This protein binds this small molecule.
Small molecule (SMILES): Nc1nc(F)nc2c1ncn2[C@@H]1O[C@H](CO)[C@@H](O)[C@H]1O

Binding-site contacts:
Ligand atom C4' contacts residue PO41 of chain 2.D at 3.5 Å.
Ligand atom C8 contacts residue SER90 of chain 2.A at 3.4 Å.
Ligand atom O2' contacts residue GLU179 of chain 2.A at 3.2 Å.
Ligand atom N1 contacts residue VAL178 of chain 2.A at 3.8 Å.
Ligand atom C2' contacts residue MET180 of chain 2.A at 3.6 Å (hydrophobic).
Ligand atom O2' contacts residue ARG87 of chain 2.A at 3.0 Å (salt-bridge).
Ligand atom O4' contacts residue SER90 of chain 2.A at 3.8 Å.
Ligand atom O2' contacts residue GLU181 of chain 2.A at 2.7 Å (salt-bridge).
Ligand atom O4' contacts residue ARG43 of chain 1.A at 3.5 Å (salt-bridge).
Ligand atom C4 contacts residue VAL178 of chain 2.A at 3.6 Å (hydrophobic).
Ligand atom F contacts residue PHE159 of chain 2.A at 3.6 Å.
Ligand atom C4' contacts residue ARG43 of chain 1.A at 3.8 Å.
Ligand atom C1' contacts residue PO41 of chain 2.D at 3.1 Å.
Ligand atom O4' contacts residue PO41 of chain 2.D at 3.3 Å (h-bond).
Ligand atom C6 contacts residue VAL178 of chain 2.A at 3.6 Å (hydrophobic).
Ligand atom N3 contacts residue GLU179 of chain 2.A at 3.7 Å.
Ligand atom O5' contacts residue HIS4 of chain 1.A at 2.6 Å (h-bond).
Ligand atom C5' contacts residue HIS4 of chain 1.A at 3.6 Å.
Ligand atom N3 contacts residue MET180 of chain 2.A at 3.6 Å.
Ligand atom N6 contacts residue GLY92 of chain 2.A at 3.6 Å.
Ligand atom N7 contacts residue CYS91 of chain 2.A at 3.6 Å.
Ligand atom N7 contacts residue ASP204 of chain 2.A at 3.3 Å (salt-bridge).
Ligand atom O2' contacts residue PO41 of chain 2.D at 3.2 Å (h-bond).
Ligand atom C5' contacts residue PHE159 of chain 2.A at 3.7 Å (hydrophobic).
Ligand atom N9 contacts residue SER90 of chain 2.A at 3.6 Å (h-bond).
Ligand atom C5 contacts residue VAL178 of chain 2.A at 3.5 Å (hydrophobic).
Ligand atom C1' contacts residue SER90 of chain 2.A at 3.5 Å.
Ligand atom C5' contacts residue MET64 of chain 2.A at 3.7 Å (hydrophobic).
Ligand atom C3' contacts residue PO41 of chain 2.D at 3.6 Å.
Ligand atom C3' contacts residue GLU181 of chain 2.A at 3.4 Å.
Ligand atom O5' contacts residue PHE159 of chain 2.A at 3.5 Å.
Ligand atom N6 contacts residue ASP204 of chain 2.A at 3.1 Å (salt-bridge).
Ligand atom O3' contacts residue PO41 of chain 2.D at 2.7 Å (h-bond).
Ligand atom O2' contacts residue MET180 of chain 2.A at 2.9 Å (h-bond).
Ligand atom O3' contacts residue GLU181 of chain 2.A at 2.7 Å (salt-bridge).
Ligand atom F contacts residue MET180 of chain 2.A at 3.5 Å.
Ligand atom N7 contacts residue GLY92 of chain 2.A at 3.6 Å.
Ligand atom C8 contacts residue CYS91 of chain 2.A at 3.7 Å (hydrophobic).
Ligand atom C2' contacts residue PO41 of chain 2.D at 3.5 Å.
Ligand atom C2 contacts residue PHE159 of chain 2.A at 3.5 Å (hydrophobic).

Sequence of chain 1.A:
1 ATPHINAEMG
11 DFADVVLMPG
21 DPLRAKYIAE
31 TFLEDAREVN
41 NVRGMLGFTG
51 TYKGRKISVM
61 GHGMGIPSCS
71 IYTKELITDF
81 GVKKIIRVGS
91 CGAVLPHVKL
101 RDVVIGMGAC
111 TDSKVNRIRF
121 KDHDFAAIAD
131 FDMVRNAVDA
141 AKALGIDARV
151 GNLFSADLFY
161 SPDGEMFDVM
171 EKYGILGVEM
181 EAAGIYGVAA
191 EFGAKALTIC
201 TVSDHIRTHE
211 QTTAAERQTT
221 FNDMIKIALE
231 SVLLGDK

Sequence of chain 2.A:
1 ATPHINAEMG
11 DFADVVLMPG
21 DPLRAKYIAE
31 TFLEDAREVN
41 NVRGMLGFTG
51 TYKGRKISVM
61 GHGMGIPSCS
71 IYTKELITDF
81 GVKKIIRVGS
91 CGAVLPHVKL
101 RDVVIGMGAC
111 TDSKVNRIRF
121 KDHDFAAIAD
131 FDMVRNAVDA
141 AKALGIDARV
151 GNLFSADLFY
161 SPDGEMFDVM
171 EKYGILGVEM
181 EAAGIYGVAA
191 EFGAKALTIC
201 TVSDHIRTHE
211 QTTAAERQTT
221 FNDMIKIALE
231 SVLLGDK